Sequence of chain 1.C:
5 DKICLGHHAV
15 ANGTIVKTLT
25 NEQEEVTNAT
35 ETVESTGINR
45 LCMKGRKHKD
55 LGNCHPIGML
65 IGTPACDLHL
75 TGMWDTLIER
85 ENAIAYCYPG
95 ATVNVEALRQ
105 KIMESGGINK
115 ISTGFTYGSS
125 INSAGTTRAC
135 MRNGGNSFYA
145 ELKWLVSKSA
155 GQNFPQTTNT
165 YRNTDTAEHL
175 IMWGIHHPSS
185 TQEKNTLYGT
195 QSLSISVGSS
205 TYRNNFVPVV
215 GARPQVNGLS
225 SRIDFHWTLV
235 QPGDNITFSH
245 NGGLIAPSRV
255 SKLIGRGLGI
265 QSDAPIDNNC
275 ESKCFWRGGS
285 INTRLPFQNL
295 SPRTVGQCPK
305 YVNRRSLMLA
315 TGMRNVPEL

Binding-site contacts:
Ligand atom C3 contacts residue NAG1 of chain 1.H at 3.3 Å.
Ligand atom O7 contacts residue ASN239 of chain 1.C at 3.9 Å.
Ligand atom C6 contacts residue ARG166 of chain 1.C at 3.2 Å.
Ligand atom C5 contacts residue ARG166 of chain 1.C at 4.0 Å.
Ligand atom C8 contacts residue GLN219 of chain 1.A at 4.0 Å.
Ligand atom O6 contacts residue ARG166 of chain 1.C at 3.5 Å (salt-bridge).
Ligand atom C8 contacts residue ASP238 of chain 1.C at 3.8 Å.
Ligand atom N2 contacts residue GLY237 of chain 1.C at 4.1 Å.
Ligand atom O6 contacts residue NAG1 of chain 1.H at 3.6 Å.
Ligand atom C6 contacts residue NAG1 of chain 1.H at 3.8 Å.
Ligand atom C2 contacts residue ASN239 of chain 1.C at 2.3 Å.
Ligand atom C3 contacts residue ASN239 of chain 1.C at 3.6 Å.
Ligand atom C1 contacts residue GLY237 of chain 1.C at 4.5 Å.
Ligand atom C4 contacts residue NAG1 of chain 1.H at 2.4 Å.
Ligand atom N2 contacts residue ASN239 of chain 1.C at 2.9 Å (h-bond).
Ligand atom C8 contacts residue GLY237 of chain 1.C at 4.4 Å.
Ligand atom C7 contacts residue PRO218 of chain 1.A at 3.6 Å (hydrophobic).
Ligand atom C5 contacts residue ASN239 of chain 1.C at 3.4 Å.
Ligand atom C8 contacts residue PRO218 of chain 1.A at 3.6 Å (hydrophobic).
Ligand atom C8 contacts residue SER204 of chain 1.C at 3.9 Å.
Ligand atom O5 contacts residue ARG166 of chain 1.C at 3.5 Å (salt-bridge).
Ligand atom O7 contacts residue GLN219 of chain 1.A at 3.6 Å (h-bond).
Ligand atom O4 contacts residue NAG1 of chain 1.H at 1.6 Å.
Ligand atom C6 contacts residue ASN239 of chain 1.C at 4.5 Å.
Ligand atom C1 contacts residue ASN239 of chain 1.C at 1.4 Å.
Ligand atom O5 contacts residue ASN239 of chain 1.C at 2.1 Å (h-bond).
Ligand atom O7 contacts residue PRO218 of chain 1.A at 3.3 Å.
Ligand atom C4 contacts residue ASN239 of chain 1.C at 4.0 Å.
Ligand atom O3 contacts residue NAG1 of chain 1.H at 3.1 Å (h-bond).
Ligand atom C5 contacts residue NAG1 of chain 1.H at 3.6 Å.
Ligand atom C7 contacts residue ASN239 of chain 1.C at 3.6 Å.

Sequence of chain 1.A:
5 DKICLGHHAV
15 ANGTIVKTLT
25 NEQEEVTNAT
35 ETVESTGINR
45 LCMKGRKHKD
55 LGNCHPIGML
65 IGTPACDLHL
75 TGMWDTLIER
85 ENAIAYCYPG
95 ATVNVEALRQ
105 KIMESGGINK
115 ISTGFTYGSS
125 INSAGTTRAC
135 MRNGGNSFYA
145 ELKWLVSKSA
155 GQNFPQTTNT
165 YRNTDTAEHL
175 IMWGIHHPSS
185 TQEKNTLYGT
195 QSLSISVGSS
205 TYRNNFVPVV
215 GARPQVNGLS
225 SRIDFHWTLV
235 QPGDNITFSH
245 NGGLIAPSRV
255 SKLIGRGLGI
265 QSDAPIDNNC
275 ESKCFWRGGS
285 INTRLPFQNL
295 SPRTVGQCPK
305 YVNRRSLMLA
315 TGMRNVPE

This small molecule binds to this protein.
Small molecule (SMILES): CC(=O)N[C@@H]1[C@@H](O)[C@H](O)[C@@H](CO)O[C@H]1O